A protein and the small-molecule ligand that binds it are described below.
Small molecule (SMILES): CC(=O)N[C@@H]1[C@@H](O)[C@H](O)[C@@H](CO)O[C@H]1O

Binding-site contacts:
Ligand atom O6 contacts residue SER496 of chain 3.A at 4.4 Å.
Ligand atom O3 contacts residue SO41 of chain 3.L at 3.3 Å (h-bond).
Ligand atom C1 contacts residue GLU495 of chain 3.A at 4.3 Å.
Ligand atom O5 contacts residue ASN499 of chain 3.A at 2.3 Å (h-bond).
Ligand atom C5 contacts residue SER496 of chain 3.A at 4.3 Å.
Ligand atom C1 contacts residue ASN499 of chain 3.A at 1.4 Å.
Ligand atom O6 contacts residue GLU495 of chain 3.A at 3.3 Å.
Ligand atom N2 contacts residue ASN499 of chain 3.A at 3.2 Å (h-bond).
Ligand atom C8 contacts residue THR501 of chain 3.A at 4.2 Å.
Ligand atom O5 contacts residue GLU495 of chain 3.A at 3.9 Å.
Ligand atom O5 contacts residue THR501 of chain 3.A at 3.8 Å.
Ligand atom C4 contacts residue SO41 of chain 3.L at 3.7 Å.
Ligand atom C7 contacts residue THR501 of chain 3.A at 4.4 Å.
Ligand atom C3 contacts residue SO41 of chain 3.L at 4.1 Å.
Ligand atom C2 contacts residue ASN499 of chain 3.A at 2.5 Å.
Ligand atom C6 contacts residue GLU495 of chain 3.A at 4.0 Å.
Ligand atom O4 contacts residue SO41 of chain 3.L at 2.7 Å (h-bond).
Ligand atom C6 contacts residue SO41 of chain 3.L at 4.3 Å.
Ligand atom C6 contacts residue GLU492 of chain 3.A at 3.5 Å.
Ligand atom C5 contacts residue THR501 of chain 3.A at 4.1 Å.
Ligand atom O6 contacts residue GLU492 of chain 3.A at 3.7 Å.
Ligand atom C5 contacts residue ASN499 of chain 3.A at 3.6 Å.
Ligand atom O5 contacts residue SER496 of chain 3.A at 3.9 Å.
Ligand atom C6 contacts residue SER496 of chain 3.A at 3.9 Å.
Ligand atom C7 contacts residue ASN499 of chain 3.A at 3.5 Å.
Ligand atom C2 contacts residue THR501 of chain 3.A at 4.5 Å.
Ligand atom N2 contacts residue THR501 of chain 3.A at 4.1 Å.
Ligand atom O7 contacts residue ASN499 of chain 3.A at 3.3 Å (h-bond).
Ligand atom C3 contacts residue ASN499 of chain 3.A at 3.8 Å.
Ligand atom C4 contacts residue ASN499 of chain 3.A at 4.1 Å.
Ligand atom C1 contacts residue THR501 of chain 3.A at 3.5 Å.
Ligand atom O6 contacts residue SO41 of chain 3.L at 4.2 Å.

Sequence of chain 3.A:
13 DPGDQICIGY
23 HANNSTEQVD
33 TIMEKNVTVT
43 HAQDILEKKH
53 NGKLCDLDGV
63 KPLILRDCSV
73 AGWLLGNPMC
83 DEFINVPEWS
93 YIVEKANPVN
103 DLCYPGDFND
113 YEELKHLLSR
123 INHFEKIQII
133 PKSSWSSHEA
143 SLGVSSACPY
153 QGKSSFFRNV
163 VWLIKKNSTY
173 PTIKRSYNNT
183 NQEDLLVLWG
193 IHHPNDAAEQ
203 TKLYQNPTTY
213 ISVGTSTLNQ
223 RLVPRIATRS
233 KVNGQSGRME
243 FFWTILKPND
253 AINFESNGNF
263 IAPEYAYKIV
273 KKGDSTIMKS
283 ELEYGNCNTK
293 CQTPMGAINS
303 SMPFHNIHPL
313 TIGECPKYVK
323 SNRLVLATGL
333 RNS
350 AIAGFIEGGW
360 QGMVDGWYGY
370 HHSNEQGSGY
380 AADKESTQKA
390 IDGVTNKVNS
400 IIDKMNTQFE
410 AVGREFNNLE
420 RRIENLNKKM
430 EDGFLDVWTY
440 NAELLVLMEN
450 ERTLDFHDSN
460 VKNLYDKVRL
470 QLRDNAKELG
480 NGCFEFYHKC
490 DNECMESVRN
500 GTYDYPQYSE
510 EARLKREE